Sequence of chain 1.B:
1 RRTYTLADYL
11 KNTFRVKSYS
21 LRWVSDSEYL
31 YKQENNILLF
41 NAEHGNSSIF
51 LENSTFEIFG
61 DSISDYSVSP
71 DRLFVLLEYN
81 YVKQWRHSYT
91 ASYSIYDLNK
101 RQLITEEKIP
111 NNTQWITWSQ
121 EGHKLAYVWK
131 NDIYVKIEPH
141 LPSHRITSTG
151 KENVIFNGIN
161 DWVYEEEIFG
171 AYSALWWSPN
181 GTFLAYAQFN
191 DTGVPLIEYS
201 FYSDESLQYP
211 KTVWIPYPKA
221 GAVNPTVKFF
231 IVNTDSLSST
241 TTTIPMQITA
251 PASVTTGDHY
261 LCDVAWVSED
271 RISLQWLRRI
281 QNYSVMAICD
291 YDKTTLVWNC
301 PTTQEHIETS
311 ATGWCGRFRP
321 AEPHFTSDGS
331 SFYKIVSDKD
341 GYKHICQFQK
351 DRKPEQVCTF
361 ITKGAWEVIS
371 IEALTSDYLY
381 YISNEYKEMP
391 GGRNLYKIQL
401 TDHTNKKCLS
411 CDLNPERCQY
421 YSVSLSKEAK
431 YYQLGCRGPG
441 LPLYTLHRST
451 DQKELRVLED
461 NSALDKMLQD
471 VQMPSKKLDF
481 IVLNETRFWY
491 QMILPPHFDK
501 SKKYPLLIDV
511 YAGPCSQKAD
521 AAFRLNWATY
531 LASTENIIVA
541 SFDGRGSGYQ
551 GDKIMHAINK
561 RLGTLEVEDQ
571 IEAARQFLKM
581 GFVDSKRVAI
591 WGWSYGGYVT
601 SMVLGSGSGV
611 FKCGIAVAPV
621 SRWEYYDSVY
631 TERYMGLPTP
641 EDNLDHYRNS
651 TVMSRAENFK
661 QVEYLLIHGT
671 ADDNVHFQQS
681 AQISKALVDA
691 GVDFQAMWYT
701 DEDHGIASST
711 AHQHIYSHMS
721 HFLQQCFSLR

Binding-site contacts:
Ligand atom C5 contacts residue ASN282 of chain 1.B at 3.7 Å.
Ligand atom C2 contacts residue ASN282 of chain 1.B at 2.4 Å.
Ligand atom O6 contacts residue LYS560 of chain 1.B at 2.9 Å (salt-bridge).
Ligand atom C7 contacts residue SER310 of chain 1.B at 4.2 Å.
Ligand atom C6 contacts residue LYS560 of chain 1.B at 3.8 Å.
Ligand atom C3 contacts residue ASN282 of chain 1.B at 3.7 Å.
Ligand atom O6 contacts residue ASP642 of chain 1.B at 4.2 Å.
Ligand atom C8 contacts residue ASN282 of chain 1.B at 3.9 Å.
Ligand atom C5 contacts residue ILE280 of chain 1.B at 4.4 Å (hydrophobic).
Ligand atom C8 contacts residue SER310 of chain 1.B at 4.0 Å.
Ligand atom O7 contacts residue ASN282 of chain 1.B at 2.6 Å (h-bond).
Ligand atom O5 contacts residue ASN282 of chain 1.B at 2.4 Å (h-bond).
Ligand atom C1 contacts residue ASN282 of chain 1.B at 1.4 Å.
Ligand atom C8 contacts residue THR309 of chain 1.B at 3.9 Å.
Ligand atom N2 contacts residue SER310 of chain 1.B at 4.2 Å.
Ligand atom O5 contacts residue ILE280 of chain 1.B at 3.7 Å.
Ligand atom C7 contacts residue ASN282 of chain 1.B at 2.9 Å.
Ligand atom N2 contacts residue ASN282 of chain 1.B at 2.8 Å (h-bond).
Ligand atom C4 contacts residue ASN282 of chain 1.B at 4.2 Å.
Ligand atom O6 contacts residue ILE280 of chain 1.B at 3.9 Å.
Ligand atom C1 contacts residue ILE280 of chain 1.B at 4.1 Å (hydrophobic).

This protein binds this small molecule.
Small molecule (SMILES): CC(=O)N[C@@H]1[C@@H](O)[C@H](O)[C@@H](CO)O[C@H]1O